Sequence of chain 1.B:
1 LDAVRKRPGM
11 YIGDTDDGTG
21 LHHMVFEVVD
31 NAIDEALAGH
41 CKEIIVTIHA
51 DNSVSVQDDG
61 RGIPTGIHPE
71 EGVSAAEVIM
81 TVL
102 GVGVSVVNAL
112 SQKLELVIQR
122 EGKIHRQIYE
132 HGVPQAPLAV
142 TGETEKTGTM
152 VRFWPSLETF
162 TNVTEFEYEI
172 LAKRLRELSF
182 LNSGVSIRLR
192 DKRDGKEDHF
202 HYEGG

Sequence of chain 1.A:
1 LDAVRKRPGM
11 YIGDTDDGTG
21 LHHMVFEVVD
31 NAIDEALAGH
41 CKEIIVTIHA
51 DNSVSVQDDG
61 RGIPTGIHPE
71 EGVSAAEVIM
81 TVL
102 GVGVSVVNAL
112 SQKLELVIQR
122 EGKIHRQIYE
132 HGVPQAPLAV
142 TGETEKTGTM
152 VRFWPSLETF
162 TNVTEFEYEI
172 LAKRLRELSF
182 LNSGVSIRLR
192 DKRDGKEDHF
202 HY

This protein binds this small molecule.
Small molecule (SMILES): Nc1nc2ccccc2[nH]1

Binding-site contacts:
Ligand atom CAD contacts residue ARG5 of chain 1.B at 4.5 Å.
Ligand atom NAF contacts residue HIS132 of chain 1.B at 3.4 Å.
Ligand atom NAF contacts residue HIS132 of chain 1.A at 3.3 Å.
Ligand atom CAI contacts residue GLU159 of chain 1.B at 3.9 Å.
Ligand atom CAI contacts residue HIS132 of chain 1.B at 3.4 Å.
Ligand atom NAA contacts residue HIS132 of chain 1.B at 3.3 Å (h-bond).
Ligand atom CAH contacts residue GLU159 of chain 1.A at 3.6 Å.
Ligand atom CAC contacts residue HIS132 of chain 1.A at 3.8 Å.
Ligand atom CAJ contacts residue HIS132 of chain 1.B at 3.6 Å.
Ligand atom CAE contacts residue HIS132 of chain 1.B at 3.8 Å.
Ligand atom CAH contacts residue HIS132 of chain 1.A at 3.2 Å.
Ligand atom CAI contacts residue HIS132 of chain 1.A at 3.5 Å.
Ligand atom CAE contacts residue HIS132 of chain 1.A at 3.8 Å.
Ligand atom CAJ contacts residue GLU159 of chain 1.A at 4.0 Å.
Ligand atom CAJ contacts residue HIS132 of chain 1.A at 3.4 Å.
Ligand atom NAA contacts residue GLU159 of chain 1.A at 2.8 Å (salt-bridge).
Ligand atom CAD contacts residue HIS132 of chain 1.B at 3.9 Å.
Ligand atom NAG contacts residue HIS132 of chain 1.A at 3.5 Å (h-bond).
Ligand atom CAC contacts residue ARG5 of chain 1.A at 3.8 Å.
Ligand atom CAB contacts residue ARG5 of chain 1.A at 4.4 Å.
Ligand atom CAD contacts residue GLU159 of chain 1.B at 4.4 Å.
Ligand atom CAE contacts residue ARG5 of chain 1.A at 4.4 Å.
Ligand atom CAC contacts residue HIS132 of chain 1.B at 3.8 Å.
Ligand atom CAB contacts residue HIS132 of chain 1.B at 3.9 Å.
Ligand atom CAC contacts residue ARG5 of chain 1.B at 4.3 Å.
Ligand atom CAB contacts residue HIS132 of chain 1.A at 3.8 Å.
Ligand atom NAA contacts residue GLU159 of chain 1.B at 2.8 Å (salt-bridge).
Ligand atom CAB contacts residue ARG5 of chain 1.B at 3.7 Å.
Ligand atom CAD contacts residue HIS132 of chain 1.A at 3.7 Å.
Ligand atom NAF contacts residue GLU159 of chain 1.B at 2.8 Å (salt-bridge).
Ligand atom CAE contacts residue GLU159 of chain 1.A at 4.5 Å.
Ligand atom CAH contacts residue HIS132 of chain 1.B at 3.2 Å.
Ligand atom NAG contacts residue HIS132 of chain 1.B at 3.3 Å.
Ligand atom NAG contacts residue GLU159 of chain 1.A at 2.8 Å (salt-bridge).
Ligand atom CAH contacts residue GLU159 of chain 1.B at 3.6 Å.
Ligand atom NAA contacts residue HIS132 of chain 1.A at 3.4 Å (h-bond).